Sequence of chain 3.A:
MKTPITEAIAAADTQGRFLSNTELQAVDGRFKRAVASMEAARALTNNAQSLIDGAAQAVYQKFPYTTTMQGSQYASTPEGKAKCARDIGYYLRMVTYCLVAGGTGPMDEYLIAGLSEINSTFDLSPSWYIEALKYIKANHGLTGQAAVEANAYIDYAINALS

This protein binds this small molecule.
Small molecule (SMILES): NCC(=O)O

Binding-site contacts:
Ligand atom N contacts residue LYS2 of chain 5.A at 4.3 Å.
Ligand atom OXT contacts residue GLU7 of chain 5.A at 4.4 Å.
Ligand atom O contacts residue ALA26 of chain 3.A at 3.8 Å.
Ligand atom O contacts residue GLU7 of chain 5.A at 4.3 Å.
Ligand atom OXT contacts residue PRO4 of chain 5.A at 3.4 Å.
Ligand atom OXT contacts residue ALA26 of chain 3.A at 4.1 Å.
Ligand atom CA contacts residue THR22 of chain 3.A at 3.7 Å.
Ligand atom N contacts residue GLU23 of chain 3.A at 2.7 Å (salt-bridge).
Ligand atom O contacts residue THR22 of chain 3.A at 4.1 Å.
Ligand atom CA contacts residue GLU7 of chain 5.A at 3.5 Å.
Ligand atom CA contacts residue LYS2 of chain 5.A at 4.2 Å.
Ligand atom N contacts residue GLU7 of chain 5.A at 3.0 Å (salt-bridge).
Ligand atom OXT contacts residue GLU23 of chain 3.A at 3.8 Å.
Ligand atom C contacts residue GLU23 of chain 3.A at 3.8 Å.
Ligand atom OXT contacts residue THR22 of chain 3.A at 2.5 Å (h-bond).
Ligand atom C contacts residue GLU7 of chain 5.A at 3.9 Å.
Ligand atom C contacts residue THR22 of chain 3.A at 3.3 Å.
Ligand atom O contacts residue GLU23 of chain 3.A at 4.1 Å.
Ligand atom N contacts residue ALA11 of chain 3.A at 3.5 Å.
Ligand atom C contacts residue ALA26 of chain 3.A at 4.4 Å (hydrophobic).
Ligand atom CA contacts residue GLU23 of chain 3.A at 2.9 Å.
Ligand atom C contacts residue PRO4 of chain 5.A at 4.3 Å (hydrophobic).

Sequence of chain 5.A:
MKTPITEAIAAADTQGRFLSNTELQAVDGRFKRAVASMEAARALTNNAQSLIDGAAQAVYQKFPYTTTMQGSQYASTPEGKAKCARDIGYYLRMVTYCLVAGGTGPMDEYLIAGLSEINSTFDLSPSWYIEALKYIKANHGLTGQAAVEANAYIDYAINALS